This small molecule binds to this protein.
Small molecule (SMILES): O=P(O)(O)OC[C@H]1O[C@H](O)[C@H](O)[C@@H](O)[C@@H]1O

Binding-site contacts:
Ligand atom O3P contacts residue GLY468 of chain 1.J at 3.3 Å (h-bond).
Ligand atom O5 contacts residue THR384 of chain 1.J at 3.4 Å.
Ligand atom O6 contacts residue THR384 of chain 1.J at 3.8 Å.
Ligand atom C6 contacts residue THR384 of chain 1.J at 3.7 Å.
Ligand atom C6 contacts residue LEU383 of chain 1.J at 3.8 Å (hydrophobic).
Ligand atom O1P contacts residue PHE388 of chain 1.J at 3.7 Å.
Ligand atom O2P contacts residue THR384 of chain 1.J at 2.5 Å (h-bond).
Ligand atom C2 contacts residue GLY461 of chain 1.J at 3.4 Å.
Ligand atom O3 contacts residue SER463 of chain 1.J at 3.3 Å (h-bond).
Ligand atom P contacts residue THR384 of chain 1.J at 3.4 Å.
Ligand atom O2P contacts residue PHE388 of chain 1.J at 3.8 Å.
Ligand atom O6 contacts residue GLU385 of chain 1.J at 3.3 Å (salt-bridge).
Ligand atom O3 contacts residue GLY461 of chain 1.J at 3.4 Å.
Ligand atom P contacts residue SER386 of chain 1.J at 3.8 Å.
Ligand atom O3 contacts residue GLY469 of chain 1.J at 3.8 Å.
Ligand atom O4 contacts residue GLY469 of chain 1.J at 3.5 Å (h-bond).
Ligand atom O4 contacts residue GLY468 of chain 1.J at 3.4 Å (h-bond).
Ligand atom O1P contacts residue GLY387 of chain 1.J at 3.5 Å (h-bond).
Ligand atom C5 contacts residue GLU385 of chain 1.J at 3.7 Å.
Ligand atom C4 contacts residue ALA466 of chain 1.J at 3.6 Å (hydrophobic).
Ligand atom O1P contacts residue GLU385 of chain 1.J at 3.6 Å (salt-bridge).
Ligand atom C6 contacts residue THR470 of chain 1.J at 3.3 Å.
Ligand atom C3 contacts residue SER463 of chain 1.J at 3.6 Å.
Ligand atom O2 contacts residue GLY461 of chain 1.J at 3.4 Å (h-bond).
Ligand atom O5 contacts residue GLU385 of chain 1.J at 3.9 Å.
Ligand atom O2P contacts residue THR389 of chain 1.J at 3.0 Å (h-bond).
Ligand atom O2 contacts residue TYR464 of chain 1.J at 3.4 Å.
Ligand atom O5 contacts residue LEU383 of chain 1.J at 2.6 Å (h-bond).
Ligand atom C2 contacts residue SER463 of chain 1.J at 3.6 Å.
Ligand atom O4 contacts residue ALA466 of chain 1.J at 2.6 Å (h-bond).
Ligand atom O1P contacts residue THR384 of chain 1.J at 3.3 Å (h-bond).
Ligand atom C1 contacts residue LEU383 of chain 1.J at 3.4 Å (hydrophobic).
Ligand atom C3 contacts residue ALA466 of chain 1.J at 3.5 Å (hydrophobic).
Ligand atom O1P contacts residue SER386 of chain 1.J at 2.5 Å (h-bond).
Ligand atom O3P contacts residue PHE388 of chain 1.J at 3.9 Å.
Ligand atom C5 contacts residue LEU383 of chain 1.J at 3.8 Å (hydrophobic).
Ligand atom O2 contacts residue SER463 of chain 1.J at 2.5 Å (h-bond).
Ligand atom O1 contacts residue GLU385 of chain 1.J at 3.5 Å (salt-bridge).
Ligand atom C6 contacts residue GLU385 of chain 1.J at 3.7 Å.
Ligand atom O4 contacts residue GLN467 of chain 1.J at 3.3 Å.

Sequence of chain 1.J:
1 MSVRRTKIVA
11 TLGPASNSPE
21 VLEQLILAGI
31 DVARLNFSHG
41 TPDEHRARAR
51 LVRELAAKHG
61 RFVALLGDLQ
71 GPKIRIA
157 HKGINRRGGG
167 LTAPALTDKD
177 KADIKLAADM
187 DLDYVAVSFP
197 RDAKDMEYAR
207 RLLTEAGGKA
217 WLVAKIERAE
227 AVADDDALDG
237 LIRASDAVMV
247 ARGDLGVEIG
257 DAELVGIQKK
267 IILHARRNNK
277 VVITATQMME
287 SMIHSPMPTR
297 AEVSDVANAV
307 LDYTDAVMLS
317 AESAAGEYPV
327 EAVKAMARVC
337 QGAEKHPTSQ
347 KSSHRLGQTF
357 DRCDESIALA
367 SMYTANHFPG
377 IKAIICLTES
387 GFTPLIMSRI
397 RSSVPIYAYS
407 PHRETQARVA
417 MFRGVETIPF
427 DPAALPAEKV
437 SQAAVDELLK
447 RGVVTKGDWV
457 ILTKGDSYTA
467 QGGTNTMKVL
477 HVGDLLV